Binding-site contacts:
Ligand atom C24 contacts residue ASP137 of chain 1.C at 3.8 Å.
Ligand atom O15 contacts residue GLY139 of chain 1.C at 3.8 Å.
Ligand atom O28 contacts residue LYS185 of chain 1.C at 3.5 Å (salt-bridge).
Ligand atom O14 contacts residue ASP137 of chain 1.C at 3.4 Å (salt-bridge).
Ligand atom O15 contacts residue LYS140 of chain 1.C at 3.9 Å.
Ligand atom N03 contacts residue VAL187 of chain 1.C at 2.9 Å (h-bond).
Ligand atom O28 contacts residue LYS165 of chain 1.C at 3.1 Å (salt-bridge).
Ligand atom O16 contacts residue THR138 of chain 1.C at 2.6 Å (h-bond).
Ligand atom C17 contacts residue LYS68 of chain 1.C at 3.9 Å.
Ligand atom P13 contacts residue THR141 of chain 1.C at 3.5 Å.
Ligand atom O28 contacts residue PHE186 of chain 1.C at 3.6 Å.
Ligand atom C10 contacts residue ASP137 of chain 1.C at 3.9 Å.
Ligand atom O16 contacts residue GLY139 of chain 1.C at 3.6 Å (h-bond).
Ligand atom O09 contacts residue ILE135 of chain 1.C at 3.5 Å.
Ligand atom O15 contacts residue THR141 of chain 1.C at 2.4 Å (h-bond).
Ligand atom N25 contacts residue LYS165 of chain 1.C at 3.8 Å.
Ligand atom N01 contacts residue LEU192 of chain 1.C at 3.8 Å.
Ligand atom C27 contacts residue VAL187 of chain 1.C at 3.9 Å (hydrophobic).
Ligand atom N25 contacts residue ASP137 of chain 1.C at 3.9 Å.
Ligand atom C02 contacts residue VAL187 of chain 1.C at 3.4 Å (hydrophobic).
Ligand atom O12 contacts residue ILE135 of chain 1.C at 3.9 Å.
Ligand atom C05 contacts residue PHE186 of chain 1.C at 4.0 Å (hydrophobic).
Ligand atom C26 contacts residue PHE186 of chain 1.C at 3.9 Å (hydrophobic).
Ligand atom N04 contacts residue PHE186 of chain 1.C at 3.8 Å.
Ligand atom P13 contacts residue GLY139 of chain 1.C at 3.6 Å.
Ligand atom C10 contacts residue ILE135 of chain 1.C at 3.8 Å (hydrophobic).
Ligand atom O12 contacts residue THR141 of chain 1.C at 3.5 Å.
Ligand atom O16 contacts residue ASP137 of chain 1.C at 3.1 Å.
Ligand atom O14 contacts residue THR138 of chain 1.C at 3.7 Å.
Ligand atom C11 contacts residue THR141 of chain 1.C at 3.7 Å.
Ligand atom N01 contacts residue VAL187 of chain 1.C at 3.1 Å (h-bond).
Ligand atom O14 contacts residue GLY139 of chain 1.C at 2.8 Å (h-bond).
Ligand atom N01 contacts residue PHE186 of chain 1.C at 3.4 Å.
Ligand atom C02 contacts residue PHE186 of chain 1.C at 3.4 Å (hydrophobic).
Ligand atom N01 contacts residue ASP193 of chain 1.C at 3.1 Å (salt-bridge).
Ligand atom O28 contacts residue VAL187 of chain 1.C at 3.3 Å (h-bond).
Ligand atom O15 contacts residue THR138 of chain 1.C at 2.7 Å (h-bond).
Ligand atom C27 contacts residue PHE186 of chain 1.C at 3.6 Å (hydrophobic).
Ligand atom N03 contacts residue PHE186 of chain 1.C at 3.5 Å.
Ligand atom P13 contacts residue THR138 of chain 1.C at 3.2 Å.

The small molecule below binds the protein below.
Small molecule (SMILES): Nc1nc2c(ncn2C[C@@H](COCP(=O)(O)O)OC[C@@H](O)P(=O)(O)O)c(=O)[nH]1

Sequence of chain 1.C:
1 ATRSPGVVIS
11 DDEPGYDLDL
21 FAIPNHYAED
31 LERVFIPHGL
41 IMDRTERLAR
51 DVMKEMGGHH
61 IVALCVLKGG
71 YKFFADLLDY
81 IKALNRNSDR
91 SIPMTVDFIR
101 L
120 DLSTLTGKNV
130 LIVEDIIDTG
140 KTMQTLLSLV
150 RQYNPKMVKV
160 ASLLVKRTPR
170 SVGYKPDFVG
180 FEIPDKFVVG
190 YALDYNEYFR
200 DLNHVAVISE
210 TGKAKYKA